This protein binds this small molecule.
Small molecule (SMILES): CC(=O)N[C@H]1[C@H](O[C@H]2[C@H](O)[C@@H](NC(C)=O)CO[C@@H]2CO[C@@H]2O[C@@H](C)[C@@H](O)[C@@H](O)[C@@H]2O)O[C@H](CO)[C@@H](O[C@@H]2O[C@H](CO)[C@@H](O)[C@H](O[C@@H]3O[C@H](CO)[C@@H](O)[C@H](O)[C@@H]3O)[C@@H]2O)[C@@H]1O

Sequence of chain 7.E:
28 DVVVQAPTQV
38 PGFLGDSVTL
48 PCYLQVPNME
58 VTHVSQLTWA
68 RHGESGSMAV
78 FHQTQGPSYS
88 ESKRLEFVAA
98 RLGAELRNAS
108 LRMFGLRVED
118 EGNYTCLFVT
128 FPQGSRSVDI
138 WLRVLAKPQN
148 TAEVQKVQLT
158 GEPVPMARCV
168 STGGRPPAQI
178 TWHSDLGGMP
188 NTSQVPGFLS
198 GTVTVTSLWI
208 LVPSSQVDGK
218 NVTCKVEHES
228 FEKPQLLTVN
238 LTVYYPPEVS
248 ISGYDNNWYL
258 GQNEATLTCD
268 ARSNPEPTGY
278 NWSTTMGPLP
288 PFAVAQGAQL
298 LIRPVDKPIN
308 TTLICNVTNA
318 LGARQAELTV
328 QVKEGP

Binding-site contacts:
Ligand atom C1 contacts residue ASN120 of chain 7.E at 1.4 Å.
Ligand atom C8 contacts residue GLY119 of chain 7.E at 3.9 Å.
Ligand atom C8 contacts residue ASN120 of chain 7.E at 4.1 Å.
Ligand atom C5 contacts residue TRP138 of chain 7.E at 3.5 Å (hydrophobic).
Ligand atom C1 contacts residue TRP138 of chain 7.E at 3.9 Å (hydrophobic).
Ligand atom N2 contacts residue TRP138 of chain 7.E at 3.7 Å.
Ligand atom N2 contacts residue ASN120 of chain 7.E at 3.0 Å (h-bond).
Ligand atom C4 contacts residue TRP138 of chain 7.E at 3.3 Å (hydrophobic).
Ligand atom C8 contacts residue TRP138 of chain 7.E at 4.0 Å (hydrophobic).
Ligand atom O7 contacts residue ASN120 of chain 7.E at 4.4 Å.
Ligand atom C2 contacts residue ASN120 of chain 7.E at 2.6 Å.
Ligand atom C7 contacts residue TRP138 of chain 7.E at 4.3 Å (hydrophobic).
Ligand atom O7 contacts residue TRP138 of chain 7.E at 3.8 Å.
Ligand atom C4 contacts residue ASN120 of chain 7.E at 4.2 Å.
Ligand atom C6 contacts residue ASN120 of chain 7.E at 3.0 Å.
Ligand atom O5 contacts residue ASN120 of chain 7.E at 4.0 Å.
Ligand atom C3 contacts residue TRP138 of chain 7.E at 2.9 Å (hydrophobic).
Ligand atom O5 contacts residue ASN120 of chain 7.E at 2.4 Å (h-bond).
Ligand atom O4 contacts residue TRP138 of chain 7.E at 3.1 Å.
Ligand atom O3 contacts residue TRP138 of chain 7.E at 3.5 Å.
Ligand atom C2 contacts residue TRP138 of chain 7.E at 3.8 Å (hydrophobic).
Ligand atom C7 contacts residue ASN120 of chain 7.E at 3.8 Å.
Ligand atom C5 contacts residue ASN120 of chain 7.E at 3.6 Å.
Ligand atom C3 contacts residue ASN120 of chain 7.E at 3.9 Å.
Ligand atom C5 contacts residue ASN120 of chain 7.E at 3.9 Å.
Ligand atom O5 contacts residue TRP138 of chain 7.E at 4.3 Å.